This small molecule binds to this protein.
Small molecule (SMILES): O=S(=O)(O)c1cccc2cccc(Nc3ccccc3)c12

Sequence of chain 1.U:
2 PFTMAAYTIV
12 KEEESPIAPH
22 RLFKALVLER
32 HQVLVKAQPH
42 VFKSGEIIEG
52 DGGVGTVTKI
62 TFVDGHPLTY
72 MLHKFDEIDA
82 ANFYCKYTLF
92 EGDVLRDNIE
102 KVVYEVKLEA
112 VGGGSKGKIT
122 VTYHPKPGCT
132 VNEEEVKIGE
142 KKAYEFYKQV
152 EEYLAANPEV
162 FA

Binding-site contacts:
Ligand atom C5 contacts residue TYR154 of chain 1.U at 3.7 Å (hydrophobic).
Ligand atom C7 contacts residue VAL34 of chain 1.U at 3.2 Å (hydrophobic).
Ligand atom S contacts residue LYS37 of chain 1.U at 4.3 Å.
Ligand atom C1 contacts residue LYS37 of chain 1.U at 3.3 Å.
Ligand atom C4 contacts residue LYS37 of chain 1.U at 3.9 Å.
Ligand atom C6 contacts residue VAL34 of chain 1.U at 3.7 Å (hydrophobic).
Ligand atom C11 contacts residue TYR154 of chain 1.U at 3.5 Å (hydrophobic).
Ligand atom C8 contacts residue TYR154 of chain 1.U at 3.8 Å (hydrophobic).
Ligand atom C10 contacts residue LYS37 of chain 1.U at 3.5 Å.
Ligand atom C16 contacts residue TYR154 of chain 1.U at 2.8 Å (hydrophobic).
Ligand atom C3 contacts residue LYS37 of chain 1.U at 3.7 Å.
Ligand atom C14 contacts residue TYR154 of chain 1.U at 4.0 Å (hydrophobic).
Ligand atom O2 contacts residue VAL161 of chain 1.U at 3.8 Å.
Ligand atom C8 contacts residue VAL161 of chain 1.U at 4.4 Å (hydrophobic).
Ligand atom C4 contacts residue ALA38 of chain 1.U at 4.0 Å (hydrophobic).
Ligand atom C9 contacts residue TYR154 of chain 1.U at 3.7 Å (hydrophobic).
Ligand atom N contacts residue LYS37 of chain 1.U at 3.8 Å.
Ligand atom C6 contacts residue TYR154 of chain 1.U at 3.4 Å (hydrophobic).
Ligand atom C1 contacts residue TYR154 of chain 1.U at 4.0 Å (hydrophobic).
Ligand atom O1 contacts residue VAL161 of chain 1.U at 4.0 Å.
Ligand atom C8 contacts residue VAL34 of chain 1.U at 3.7 Å (hydrophobic).
Ligand atom O2 contacts residue PHE162 of chain 1.U at 3.8 Å.
Ligand atom C2 contacts residue TYR154 of chain 1.U at 4.2 Å (hydrophobic).
Ligand atom C12 contacts residue TYR154 of chain 1.U at 4.3 Å (hydrophobic).
Ligand atom C5 contacts residue LYS37 of chain 1.U at 3.8 Å.
Ligand atom C6 contacts residue VAL151 of chain 1.U at 4.4 Å (hydrophobic).
Ligand atom C9 contacts residue LYS37 of chain 1.U at 4.2 Å.
Ligand atom N contacts residue TYR154 of chain 1.U at 4.0 Å.
Ligand atom C7 contacts residue VAL151 of chain 1.U at 4.0 Å (hydrophobic).
Ligand atom S contacts residue VAL161 of chain 1.U at 4.4 Å.
Ligand atom O3 contacts residue LYS37 of chain 1.U at 3.1 Å.
Ligand atom C4 contacts residue TYR154 of chain 1.U at 3.8 Å (hydrophobic).
Ligand atom O1 contacts residue TYR154 of chain 1.U at 3.3 Å (h-bond).
Ligand atom C3 contacts residue ALA38 of chain 1.U at 4.2 Å (hydrophobic).
Ligand atom C7 contacts residue TYR154 of chain 1.U at 3.6 Å (hydrophobic).
Ligand atom C15 contacts residue TYR154 of chain 1.U at 3.1 Å (hydrophobic).
Ligand atom C10 contacts residue TYR154 of chain 1.U at 3.7 Å (hydrophobic).
Ligand atom C2 contacts residue LYS37 of chain 1.U at 3.4 Å.
Ligand atom C3 contacts residue TYR154 of chain 1.U at 4.2 Å (hydrophobic).
Ligand atom S contacts residue TYR154 of chain 1.U at 4.4 Å.